Binding-site contacts:
Ligand atom C8 contacts residue GLU281 of chain 1.C at 4.5 Å.
Ligand atom C7 contacts residue ASN280 of chain 1.C at 4.1 Å.
Ligand atom C3 contacts residue ASN282 of chain 1.C at 3.8 Å.
Ligand atom C7 contacts residue ASN282 of chain 1.C at 3.4 Å.
Ligand atom C8 contacts residue ASN282 of chain 1.C at 4.5 Å.
Ligand atom C5 contacts residue ASN282 of chain 1.C at 3.6 Å.
Ligand atom C1 contacts residue ASN282 of chain 1.C at 1.4 Å.
Ligand atom O7 contacts residue ASN280 of chain 1.C at 4.0 Å.
Ligand atom C4 contacts residue ASN282 of chain 1.C at 4.2 Å.
Ligand atom N2 contacts residue ASN282 of chain 1.C at 2.8 Å (h-bond).
Ligand atom C8 contacts residue ASN280 of chain 1.C at 3.8 Å.
Ligand atom C2 contacts residue ASN282 of chain 1.C at 2.5 Å.
Ligand atom O7 contacts residue ASN282 of chain 1.C at 3.7 Å.
Ligand atom O5 contacts residue ASN282 of chain 1.C at 2.3 Å (h-bond).

Sequence of chain 1.C:
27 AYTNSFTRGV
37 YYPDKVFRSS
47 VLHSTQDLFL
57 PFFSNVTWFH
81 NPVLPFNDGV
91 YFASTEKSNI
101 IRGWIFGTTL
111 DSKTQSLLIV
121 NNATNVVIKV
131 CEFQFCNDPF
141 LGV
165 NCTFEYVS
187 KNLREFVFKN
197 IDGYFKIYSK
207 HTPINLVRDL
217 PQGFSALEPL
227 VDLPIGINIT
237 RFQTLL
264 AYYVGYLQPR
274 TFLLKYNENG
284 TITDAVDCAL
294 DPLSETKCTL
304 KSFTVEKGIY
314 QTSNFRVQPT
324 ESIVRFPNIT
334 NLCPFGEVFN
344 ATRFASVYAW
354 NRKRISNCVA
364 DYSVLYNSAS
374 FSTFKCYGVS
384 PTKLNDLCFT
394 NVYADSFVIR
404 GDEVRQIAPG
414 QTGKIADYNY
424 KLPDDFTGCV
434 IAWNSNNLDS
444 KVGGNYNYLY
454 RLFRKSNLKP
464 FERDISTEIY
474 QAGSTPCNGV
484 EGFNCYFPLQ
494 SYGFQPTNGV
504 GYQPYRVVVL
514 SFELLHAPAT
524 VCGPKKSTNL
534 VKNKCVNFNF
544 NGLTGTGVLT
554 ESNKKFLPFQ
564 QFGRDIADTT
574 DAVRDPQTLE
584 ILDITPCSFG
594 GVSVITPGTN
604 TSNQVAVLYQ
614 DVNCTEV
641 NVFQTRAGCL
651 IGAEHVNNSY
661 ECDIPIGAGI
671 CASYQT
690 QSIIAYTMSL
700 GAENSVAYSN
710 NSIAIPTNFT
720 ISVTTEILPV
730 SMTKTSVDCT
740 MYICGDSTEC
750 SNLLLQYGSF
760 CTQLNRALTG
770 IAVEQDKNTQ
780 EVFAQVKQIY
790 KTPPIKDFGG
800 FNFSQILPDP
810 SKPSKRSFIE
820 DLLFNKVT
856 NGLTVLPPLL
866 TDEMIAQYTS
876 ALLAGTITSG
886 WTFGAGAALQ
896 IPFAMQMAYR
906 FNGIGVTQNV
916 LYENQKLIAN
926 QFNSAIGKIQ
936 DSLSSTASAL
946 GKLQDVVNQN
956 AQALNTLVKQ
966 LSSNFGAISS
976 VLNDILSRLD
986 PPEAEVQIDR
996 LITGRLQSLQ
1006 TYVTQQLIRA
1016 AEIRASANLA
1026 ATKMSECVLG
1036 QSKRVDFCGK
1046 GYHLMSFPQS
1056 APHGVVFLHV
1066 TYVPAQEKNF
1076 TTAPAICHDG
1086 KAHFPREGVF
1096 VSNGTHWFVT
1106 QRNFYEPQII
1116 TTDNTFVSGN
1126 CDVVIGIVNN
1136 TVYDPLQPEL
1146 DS

This small molecule binds to this protein.
Small molecule (SMILES): CC(=O)N[C@H]1[C@H](O[C@H]2[C@H](O)[C@@H](NC(C)=O)CO[C@@H]2CO)O[C@H](CO)[C@@H](O)[C@@H]1O